A protein and the small-molecule ligand that binds it are described below.
Small molecule (SMILES): CC(C)=CCC/C(C)=C/CCC(C)=CCCC(C)=CCS[P](=O)(O)OP(=O)(O)O

Sequence of chain 1.B:
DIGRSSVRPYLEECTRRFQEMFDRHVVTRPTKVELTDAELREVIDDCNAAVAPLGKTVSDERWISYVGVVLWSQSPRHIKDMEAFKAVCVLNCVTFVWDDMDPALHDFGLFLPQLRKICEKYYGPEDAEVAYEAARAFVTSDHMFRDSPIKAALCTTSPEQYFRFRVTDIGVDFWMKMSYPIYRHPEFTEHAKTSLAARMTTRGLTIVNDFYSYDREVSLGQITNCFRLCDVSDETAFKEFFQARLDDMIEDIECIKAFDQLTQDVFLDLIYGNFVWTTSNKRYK

Binding-site contacts:
Ligand atom O3A contacts residue ARG318 of chain 1.B at 3.8 Å.
Ligand atom C16 contacts residue ILE205 of chain 1.B at 3.8 Å (hydrophobic).
Ligand atom C14 contacts residue TYR319 of chain 1.B at 3.7 Å (hydrophobic).
Ligand atom C20 contacts residue ILE205 of chain 1.B at 3.3 Å (hydrophobic).
Ligand atom C20 contacts residue VAL207 of chain 1.B at 3.6 Å (hydrophobic).
Ligand atom C4 contacts residue PHE131 of chain 1.B at 3.5 Å (hydrophobic).
Ligand atom C20 contacts residue GLY206 of chain 1.B at 3.5 Å.
Ligand atom PB contacts residue ARG318 of chain 1.B at 3.4 Å.
Ligand atom O2B contacts residue MG1 of chain 1.H at 2.1 Å.
Ligand atom O2B contacts residue TYR319 of chain 1.B at 3.7 Å.
Ligand atom O2B contacts residue SER248 of chain 1.B at 3.2 Å (h-bond).
Ligand atom O1A contacts residue GLU252 of chain 1.B at 3.0 Å (salt-bridge).
Ligand atom C4 contacts residue ASP134 of chain 1.B at 3.7 Å.
Ligand atom C19 contacts residue LEU240 of chain 1.B at 3.7 Å (hydrophobic).
Ligand atom C9 contacts residue ASN127 of chain 1.B at 3.0 Å.
Ligand atom O1B contacts residue ARG318 of chain 1.B at 2.8 Å (salt-bridge).
Ligand atom O3B contacts residue TYR319 of chain 1.B at 3.1 Å (h-bond).
Ligand atom PA contacts residue MG1 of chain 1.H at 3.3 Å.
Ligand atom C5 contacts residue PHE173 of chain 1.B at 3.7 Å (hydrophobic).
Ligand atom O3A contacts residue MG1 of chain 1.H at 3.6 Å.
Ligand atom O1A contacts residue MG1 of chain 1.H at 2.0 Å.
Ligand atom PB contacts residue MG1 of chain 1.H at 3.4 Å.
Ligand atom O1A contacts residue ARG201 of chain 1.B at 3.1 Å (salt-bridge).
Ligand atom O2B contacts residue ARG251 of chain 1.B at 3.6 Å (salt-bridge).
Ligand atom O1A contacts residue ASN244 of chain 1.B at 3.1 Å (h-bond).
Ligand atom C19 contacts residue LEU305 of chain 1.B at 3.4 Å (hydrophobic).
Ligand atom C19 contacts residue TRP210 of chain 1.B at 3.3 Å (hydrophobic).
Ligand atom C1 contacts residue ILE205 of chain 1.B at 3.5 Å (hydrophobic).
Ligand atom O2A contacts residue ARG201 of chain 1.B at 3.7 Å.
Ligand atom S1 contacts residue ASN244 of chain 1.B at 3.6 Å.
Ligand atom O1B contacts residue ARG251 of chain 1.B at 3.0 Å (salt-bridge).
Ligand atom S1 contacts residue ILE205 of chain 1.B at 3.7 Å.
Ligand atom C15 contacts residue ASN309 of chain 1.B at 3.4 Å.
Ligand atom O2B contacts residue GLU252 of chain 1.B at 3.0 Å (salt-bridge).
Ligand atom O3B contacts residue ASN244 of chain 1.B at 3.3 Å (h-bond).
Ligand atom C10 contacts residue GLY206 of chain 1.B at 3.4 Å.
Ligand atom O3B contacts residue ARG318 of chain 1.B at 3.1 Å (salt-bridge).
Ligand atom O2B contacts residue ASN244 of chain 1.B at 3.0 Å (h-bond).
Ligand atom C14 contacts residue PHE131 of chain 1.B at 3.7 Å (hydrophobic).
Ligand atom C11 contacts residue PHE131 of chain 1.B at 3.6 Å (hydrophobic).